Binding-site contacts:
Ligand atom O2A contacts residue THR625 of chain 1.A at 3.5 Å (h-bond).
Ligand atom N7 contacts residue ARG489 of chain 1.A at 3.3 Å (salt-bridge).
Ligand atom N1 contacts residue LYS492 of chain 1.A at 3.5 Å.
Ligand atom C6 contacts residue ARG489 of chain 1.A at 3.0 Å.
Ligand atom C4F contacts residue PHE487 of chain 1.A at 3.5 Å (hydrophobic).
Ligand atom C2 contacts residue ARG489 of chain 1.A at 3.9 Å.
Ligand atom O2A contacts residue GLY626 of chain 1.A at 2.6 Å (h-bond).
Ligand atom O5F contacts residue PHE487 of chain 1.A at 3.2 Å.
Ligand atom C2 contacts residue LYS492 of chain 1.A at 3.8 Å.
Ligand atom O7F contacts residue ARG560 of chain 1.A at 3.3 Å (salt-bridge).
Ligand atom O3' contacts residue GLU439 of chain 1.A at 3.7 Å.
Ligand atom N6 contacts residue ARG489 of chain 1.A at 3.1 Å (salt-bridge).
Ligand atom N6F contacts residue ARG560 of chain 1.A at 3.7 Å.
Ligand atom N2F contacts residue PHE487 of chain 1.A at 3.8 Å.
Ligand atom O6F contacts residue LEU562 of chain 1.A at 3.8 Å.
Ligand atom C1' contacts residue GLY626 of chain 1.A at 3.9 Å.
Ligand atom O2' contacts residue PHE487 of chain 1.A at 3.8 Å.
Ligand atom C3F contacts residue PHE487 of chain 1.A at 3.4 Å (hydrophobic).
Ligand atom O4' contacts residue GLY626 of chain 1.A at 3.8 Å.
Ligand atom N4F contacts residue PHE487 of chain 1.A at 3.5 Å.
Ligand atom O3F contacts residue PHE487 of chain 1.A at 3.4 Å.
Ligand atom O6F contacts residue ARG560 of chain 1.A at 3.2 Å.
Ligand atom PA contacts residue THR353 of chain 1.A at 3.8 Å.
Ligand atom N1 contacts residue ARG489 of chain 1.A at 3.7 Å.
Ligand atom O1B contacts residue GLU183 of chain 1.A at 3.5 Å (salt-bridge).
Ligand atom C2 contacts residue ARG678 of chain 1.A at 3.9 Å.
Ligand atom PA contacts residue GLY626 of chain 1.A at 3.9 Å.
Ligand atom O1G contacts residue THR181 of chain 1.A at 3.8 Å.
Ligand atom N9 contacts residue GLY626 of chain 1.A at 3.9 Å.
Ligand atom N3 contacts residue ARG678 of chain 1.A at 3.7 Å.
Ligand atom O5F contacts residue LYS515 of chain 1.A at 3.6 Å.
Ligand atom C4 contacts residue ARG489 of chain 1.A at 3.7 Å.
Ligand atom O2A contacts residue THR353 of chain 1.A at 3.7 Å.
Ligand atom O4F contacts residue LYS515 of chain 1.A at 3.2 Å.
Ligand atom N3 contacts residue ARG489 of chain 1.A at 3.9 Å.
Ligand atom O5' contacts residue GLY626 of chain 1.A at 3.9 Å.
Ligand atom O1A contacts residue THR353 of chain 1.A at 3.2 Å (h-bond).
Ligand atom O1A contacts residue ARG560 of chain 1.A at 3.8 Å.
Ligand atom C4 contacts residue ARG678 of chain 1.A at 3.8 Å.
Ligand atom C5 contacts residue ARG489 of chain 1.A at 3.1 Å.

This protein binds this small molecule.
Small molecule (SMILES): Nc1ncnc2c1ncn2[C@@H]1O[C@H](COP(=O)(O)OP(=O)(O)OP(=O)(O)O)[C@H]2OC3(O[C@H]21)C([N+](=O)[O-])=CC(=[N+]([O-])O)C=C3[N+](=O)[O-]

Sequence of chain 1.A:
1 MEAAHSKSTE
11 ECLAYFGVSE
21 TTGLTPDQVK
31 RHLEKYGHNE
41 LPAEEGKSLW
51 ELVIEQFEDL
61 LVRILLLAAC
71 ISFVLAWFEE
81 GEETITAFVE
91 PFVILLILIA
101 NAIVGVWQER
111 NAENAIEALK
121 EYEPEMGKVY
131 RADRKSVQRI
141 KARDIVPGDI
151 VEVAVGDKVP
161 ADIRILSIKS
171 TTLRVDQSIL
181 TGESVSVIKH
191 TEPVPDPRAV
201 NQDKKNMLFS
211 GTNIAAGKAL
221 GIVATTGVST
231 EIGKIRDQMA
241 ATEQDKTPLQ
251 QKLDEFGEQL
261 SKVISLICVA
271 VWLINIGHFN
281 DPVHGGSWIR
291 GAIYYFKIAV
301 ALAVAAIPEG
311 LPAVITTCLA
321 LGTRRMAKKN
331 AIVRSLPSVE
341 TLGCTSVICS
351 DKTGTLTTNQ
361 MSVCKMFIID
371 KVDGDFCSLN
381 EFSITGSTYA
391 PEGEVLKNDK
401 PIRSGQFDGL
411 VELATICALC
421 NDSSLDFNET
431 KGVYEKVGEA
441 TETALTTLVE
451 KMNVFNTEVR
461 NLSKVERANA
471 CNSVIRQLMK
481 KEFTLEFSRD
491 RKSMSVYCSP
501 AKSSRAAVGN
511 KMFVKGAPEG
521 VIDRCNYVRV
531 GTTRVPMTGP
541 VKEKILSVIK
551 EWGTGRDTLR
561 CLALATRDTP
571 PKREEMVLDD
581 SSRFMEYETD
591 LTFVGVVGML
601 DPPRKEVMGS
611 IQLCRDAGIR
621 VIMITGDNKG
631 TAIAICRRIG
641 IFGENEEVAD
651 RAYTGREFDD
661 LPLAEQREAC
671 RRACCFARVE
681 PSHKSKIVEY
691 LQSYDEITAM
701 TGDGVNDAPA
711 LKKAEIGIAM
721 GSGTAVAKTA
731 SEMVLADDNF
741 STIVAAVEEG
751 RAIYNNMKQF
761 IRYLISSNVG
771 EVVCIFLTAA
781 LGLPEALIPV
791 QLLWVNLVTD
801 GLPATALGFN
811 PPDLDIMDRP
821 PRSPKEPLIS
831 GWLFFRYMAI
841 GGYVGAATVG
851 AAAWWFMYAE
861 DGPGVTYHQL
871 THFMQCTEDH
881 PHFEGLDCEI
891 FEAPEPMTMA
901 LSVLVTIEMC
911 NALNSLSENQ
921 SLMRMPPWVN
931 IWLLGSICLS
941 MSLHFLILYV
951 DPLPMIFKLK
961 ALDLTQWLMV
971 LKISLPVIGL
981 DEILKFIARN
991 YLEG